Sequence of chain 1.D:
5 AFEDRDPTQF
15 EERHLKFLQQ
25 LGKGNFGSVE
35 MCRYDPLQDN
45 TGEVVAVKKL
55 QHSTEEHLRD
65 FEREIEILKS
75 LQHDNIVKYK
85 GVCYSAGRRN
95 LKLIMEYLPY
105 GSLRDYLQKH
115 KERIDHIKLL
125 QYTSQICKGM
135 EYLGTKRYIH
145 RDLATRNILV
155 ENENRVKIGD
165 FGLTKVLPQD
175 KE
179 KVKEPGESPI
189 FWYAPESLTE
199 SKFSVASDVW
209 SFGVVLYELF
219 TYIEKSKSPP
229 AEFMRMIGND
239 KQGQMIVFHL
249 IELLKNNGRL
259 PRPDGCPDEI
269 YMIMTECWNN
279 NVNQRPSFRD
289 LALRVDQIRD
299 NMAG

Binding-site contacts:
Ligand atom C7 contacts residue LEU153 of chain 1.D at 3.3 Å (hydrophobic).
Ligand atom C18 contacts residue LEU153 of chain 1.D at 3.9 Å (hydrophobic).
Ligand atom O9 contacts residue ASP164 of chain 1.D at 4.0 Å.
Ligand atom C1 contacts residue LEU25 of chain 1.D at 3.9 Å (hydrophobic).
Ligand atom C13 contacts residue GLY105 of chain 1.D at 3.5 Å.
Ligand atom O10 contacts residue ASP164 of chain 1.D at 3.1 Å (salt-bridge).
Ligand atom C24 contacts residue TYR101 of chain 1.D at 3.4 Å (hydrophobic).
Ligand atom O10 contacts residue LYS27 of chain 1.D at 3.4 Å (salt-bridge).
Ligand atom O9 contacts residue VAL33 of chain 1.D at 3.4 Å.
Ligand atom N20 contacts residue ALA50 of chain 1.D at 3.3 Å.
Ligand atom N14 contacts residue LEU102 of chain 1.D at 3.9 Å.
Ligand atom C22 contacts residue GLU100 of chain 1.D at 4.0 Å.
Ligand atom O9 contacts residue GLY28 of chain 1.D at 3.6 Å.
Ligand atom C16 contacts residue LEU153 of chain 1.D at 3.8 Å (hydrophobic).
Ligand atom C4 contacts residue VAL33 of chain 1.D at 3.9 Å (hydrophobic).
Ligand atom N14 contacts residue LEU25 of chain 1.D at 3.8 Å.
Ligand atom C4 contacts residue LYS27 of chain 1.D at 3.6 Å.
Ligand atom N14 contacts residue GLY105 of chain 1.D at 3.4 Å.
Ligand atom C15 contacts residue GLY105 of chain 1.D at 3.9 Å.
Ligand atom N23 contacts residue ALA50 of chain 1.D at 3.9 Å.
Ligand atom N20 contacts residue GLU100 of chain 1.D at 3.3 Å (salt-bridge).
Ligand atom N23 contacts residue LEU102 of chain 1.D at 3.0 Å (h-bond).
Ligand atom N23 contacts residue TYR101 of chain 1.D at 3.6 Å.
Ligand atom S8 contacts residue ASP164 of chain 1.D at 3.8 Å.
Ligand atom C4 contacts residue GLY26 of chain 1.D at 3.7 Å.
Ligand atom C22 contacts residue ALA50 of chain 1.D at 3.7 Å (hydrophobic).
Ligand atom C22 contacts residue LEU102 of chain 1.D at 4.0 Å (hydrophobic).
Ligand atom O10 contacts residue GLY28 of chain 1.D at 3.7 Å.
Ligand atom C17 contacts residue LEU153 of chain 1.D at 3.7 Å (hydrophobic).
Ligand atom C24 contacts residue LEU25 of chain 1.D at 3.8 Å (hydrophobic).
Ligand atom C15 contacts residue LEU25 of chain 1.D at 3.8 Å (hydrophobic).
Ligand atom C6 contacts residue ARG150 of chain 1.D at 3.4 Å.
Ligand atom C15 contacts residue LEU102 of chain 1.D at 3.6 Å (hydrophobic).
Ligand atom C11 contacts residue LEU153 of chain 1.D at 3.8 Å (hydrophobic).
Ligand atom C19 contacts residue ALA50 of chain 1.D at 4.0 Å (hydrophobic).
Ligand atom C3 contacts residue VAL33 of chain 1.D at 3.9 Å (hydrophobic).
Ligand atom O10 contacts residue ASN151 of chain 1.D at 3.3 Å (h-bond).
Ligand atom C19 contacts residue MET99 of chain 1.D at 3.9 Å (hydrophobic).
Ligand atom C24 contacts residue LEU102 of chain 1.D at 3.0 Å (hydrophobic).
Ligand atom C11 contacts residue ASP164 of chain 1.D at 3.5 Å.

The small molecule below binds the protein below.
Small molecule (SMILES): CC1(n2cnc3cnc4[nH]ccc4c32)CCN(S(C)(=O)=O)CC1